Binding-site contacts:
Ligand atom C16 contacts residue HEM1 of chain 1.G at 3.8 Å.
Ligand atom N01 contacts residue HEM1 of chain 1.G at 3.6 Å.
Ligand atom C13 contacts residue GLN182 of chain 1.B at 3.3 Å.
Ligand atom C05 contacts residue VAL271 of chain 1.B at 3.7 Å (hydrophobic).
Ligand atom N02 contacts residue GLU296 of chain 1.B at 2.6 Å (salt-bridge).
Ligand atom N02 contacts residue TYR292 of chain 1.B at 3.6 Å.
Ligand atom C17 contacts residue ASP301 of chain 1.B at 3.2 Å.
Ligand atom F13 contacts residue GLN182 of chain 1.B at 3.1 Å.
Ligand atom C21 contacts residue HEM1 of chain 1.G at 3.5 Å.
Ligand atom C03 contacts residue TRP291 of chain 1.B at 3.8 Å (hydrophobic).
Ligand atom C12 contacts residue VAL271 of chain 1.B at 3.5 Å (hydrophobic).
Ligand atom C06 contacts residue GLU296 of chain 1.B at 3.5 Å.
Ligand atom N01 contacts residue GLU296 of chain 1.B at 2.7 Å (salt-bridge).
Ligand atom C14 contacts residue GLN182 of chain 1.B at 3.3 Å.
Ligand atom C08 contacts residue GLU296 of chain 1.B at 3.5 Å.
Ligand atom C03 contacts residue HEM1 of chain 1.G at 3.4 Å.
Ligand atom N02 contacts residue HEM1 of chain 1.G at 3.5 Å.
Ligand atom C25 contacts residue ASP301 of chain 1.B at 3.4 Å.
Ligand atom C06 contacts residue HEM1 of chain 1.G at 3.8 Å.
Ligand atom C07 contacts residue GLY290 of chain 1.B at 3.7 Å.
Ligand atom C03 contacts residue PRO269 of chain 1.B at 3.8 Å (hydrophobic).
Ligand atom N02 contacts residue PRO269 of chain 1.B at 3.8 Å.
Ligand atom C04 contacts residue HEM1 of chain 1.G at 3.7 Å.
Ligand atom C14 contacts residue TYR292 of chain 1.B at 3.4 Å (hydrophobic).
Ligand atom F13 contacts residue PRO269 of chain 1.B at 3.2 Å.
Ligand atom N21 contacts residue ARG300 of chain 1.B at 3.3 Å.
Ligand atom C13 contacts residue PRO269 of chain 1.B at 3.7 Å (hydrophobic).
Ligand atom C07 contacts residue PHE288 of chain 1.B at 3.7 Å (hydrophobic).
Ligand atom C02 contacts residue HEM1 of chain 1.G at 3.5 Å.
Ligand atom F13 contacts residue ALA270 of chain 1.B at 3.0 Å.
Ligand atom C02 contacts residue GLU296 of chain 1.B at 3.4 Å.
Ligand atom C02 contacts residue TRP291 of chain 1.B at 3.6 Å (hydrophobic).
Ligand atom N02 contacts residue TRP291 of chain 1.B at 2.7 Å (h-bond).
Ligand atom C15 contacts residue GLN182 of chain 1.B at 3.7 Å.
Ligand atom C21 contacts residue ARG300 of chain 1.B at 3.4 Å.
Ligand atom C08 contacts residue HEM1 of chain 1.G at 3.4 Å.
Ligand atom C22 contacts residue ARG300 of chain 1.B at 3.8 Å.
Ligand atom C07 contacts residue HEM1 of chain 1.G at 3.4 Å.
Ligand atom C09 contacts residue VAL271 of chain 1.B at 3.5 Å (hydrophobic).
Ligand atom C16 contacts residue GLU296 of chain 1.B at 3.5 Å.

Sequence of chain 1.B:
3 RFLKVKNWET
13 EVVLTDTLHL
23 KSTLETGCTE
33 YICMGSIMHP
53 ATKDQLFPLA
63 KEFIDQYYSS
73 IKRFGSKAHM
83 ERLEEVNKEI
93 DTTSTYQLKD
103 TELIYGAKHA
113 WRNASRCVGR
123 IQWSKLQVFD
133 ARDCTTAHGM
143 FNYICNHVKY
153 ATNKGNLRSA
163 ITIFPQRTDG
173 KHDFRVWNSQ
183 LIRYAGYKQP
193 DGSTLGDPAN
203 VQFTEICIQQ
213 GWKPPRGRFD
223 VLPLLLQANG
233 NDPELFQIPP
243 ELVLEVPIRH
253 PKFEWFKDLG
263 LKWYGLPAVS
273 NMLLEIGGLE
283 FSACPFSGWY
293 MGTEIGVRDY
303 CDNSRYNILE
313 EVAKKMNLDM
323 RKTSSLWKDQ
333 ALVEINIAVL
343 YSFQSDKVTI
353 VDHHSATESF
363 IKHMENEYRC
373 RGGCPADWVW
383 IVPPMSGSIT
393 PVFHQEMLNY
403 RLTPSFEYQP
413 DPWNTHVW

A protein and the small-molecule ligand that binds it are described below.
Small molecule (SMILES): Cc1cc(N)nc(CCc2cc(F)cc(CC[C@@H]3C[C@H](F)CN3C)c2)c1